Binding-site contacts:
Ligand atom C4 contacts residue PHE157 of chain 1.D at 3.5 Å (hydrophobic).
Ligand atom O5D contacts residue TYR316 of chain 1.D at 3.6 Å.
Ligand atom C1' contacts residue ARG326 of chain 1.D at 3.0 Å.
Ligand atom O4 contacts residue TYR103 of chain 1.D at 3.2 Å.
Ligand atom O3B contacts residue TYR452 of chain 1.D at 2.7 Å (h-bond).
Ligand atom O5' contacts residue FAD1 of chain 1.Q at 3.5 Å (h-bond).
Ligand atom PB contacts residue TYR452 of chain 1.D at 3.4 Å.
Ligand atom O3' contacts residue FAD1 of chain 1.Q at 3.4 Å.
Ligand atom O2' contacts residue FAD1 of chain 1.Q at 3.4 Å (h-bond).
Ligand atom O4 contacts residue VAL94 of chain 1.D at 3.6 Å.
Ligand atom O2B contacts residue VAL165 of chain 1.D at 3.6 Å.
Ligand atom O4 contacts residue PHE105 of chain 1.D at 3.5 Å (h-bond).
Ligand atom N3 contacts residue PHE157 of chain 1.D at 3.1 Å.
Ligand atom C4' contacts residue FAD1 of chain 1.Q at 3.7 Å.
Ligand atom C3' contacts residue ASN456 of chain 1.D at 3.3 Å.
Ligand atom O1A contacts residue TYR316 of chain 1.D at 2.9 Å (h-bond).
Ligand atom C6' contacts residue FAD1 of chain 1.Q at 3.6 Å.
Ligand atom C3D contacts residue TYR161 of chain 1.D at 3.5 Å (hydrophobic).
Ligand atom C3' contacts residue TYR452 of chain 1.D at 3.4 Å (hydrophobic).
Ligand atom O2' contacts residue TYR418 of chain 1.D at 3.0 Å (h-bond).
Ligand atom O1B contacts residue ARG326 of chain 1.D at 3.5 Å (salt-bridge).
Ligand atom O4' contacts residue ASN456 of chain 1.D at 2.9 Å (h-bond).
Ligand atom O5' contacts residue ARG326 of chain 1.D at 2.4 Å (salt-bridge).
Ligand atom O2 contacts residue MET158 of chain 1.D at 3.0 Å.
Ligand atom O3D contacts residue ASN162 of chain 1.D at 3.1 Å (h-bond).
Ligand atom O4' contacts residue FAD1 of chain 1.Q at 2.8 Å (h-bond).
Ligand atom C2' contacts residue FAD1 of chain 1.Q at 3.4 Å.
Ligand atom O2B contacts residue TYR452 of chain 1.D at 3.4 Å (h-bond).
Ligand atom C4' contacts residue ASN456 of chain 1.D at 3.4 Å.
Ligand atom C5D contacts residue TYR161 of chain 1.D at 3.3 Å (hydrophobic).
Ligand atom O1B contacts residue TYR161 of chain 1.D at 3.6 Å.
Ligand atom O2B contacts residue TYR418 of chain 1.D at 3.7 Å.
Ligand atom O3' contacts residue ASN456 of chain 1.D at 2.2 Å (h-bond).
Ligand atom C2 contacts residue PHE157 of chain 1.D at 3.4 Å (hydrophobic).
Ligand atom C5 contacts residue TYR103 of chain 1.D at 3.7 Å (hydrophobic).
Ligand atom O3A contacts residue TYR452 of chain 1.D at 3.5 Å (h-bond).
Ligand atom C4 contacts residue TYR103 of chain 1.D at 3.4 Å (hydrophobic).
Ligand atom O6' contacts residue ILE64 of chain 1.D at 3.3 Å.
Ligand atom O2D contacts residue MET158 of chain 1.D at 3.1 Å (h-bond).
Ligand atom O2 contacts residue PHE157 of chain 1.D at 3.7 Å.

This protein binds this small molecule.
Small molecule (SMILES): O=c1ccn([C@@H]2O[C@H](CO[P](=O)(O)O[P](=O)(O)O[C@H]3O[C@H](CO)[C@H](O)[C@H](O)[C@H]3O)[C@@H](O)[C@H]2O)c(=O)[nH]1

Sequence of chain 1.D:
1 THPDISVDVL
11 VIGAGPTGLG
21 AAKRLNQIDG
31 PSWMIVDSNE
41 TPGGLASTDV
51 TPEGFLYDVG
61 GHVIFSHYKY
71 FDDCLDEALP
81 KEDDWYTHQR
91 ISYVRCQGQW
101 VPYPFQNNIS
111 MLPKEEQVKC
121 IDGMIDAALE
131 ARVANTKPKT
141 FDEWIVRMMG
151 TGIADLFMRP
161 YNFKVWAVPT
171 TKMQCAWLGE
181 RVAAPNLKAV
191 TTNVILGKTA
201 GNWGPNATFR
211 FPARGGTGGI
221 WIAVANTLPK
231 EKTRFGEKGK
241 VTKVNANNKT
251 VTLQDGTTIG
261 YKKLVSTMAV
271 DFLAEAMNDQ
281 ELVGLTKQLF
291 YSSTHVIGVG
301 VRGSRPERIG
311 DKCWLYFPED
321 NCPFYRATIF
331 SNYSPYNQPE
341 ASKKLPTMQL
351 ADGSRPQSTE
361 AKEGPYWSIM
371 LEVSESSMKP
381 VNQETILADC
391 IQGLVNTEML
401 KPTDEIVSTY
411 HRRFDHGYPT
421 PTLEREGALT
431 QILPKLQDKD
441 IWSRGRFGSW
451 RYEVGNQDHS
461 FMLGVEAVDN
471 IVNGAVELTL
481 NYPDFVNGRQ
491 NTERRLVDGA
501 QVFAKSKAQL